Binding-site contacts:
Ligand atom CB contacts residue THR24 of chain 1.A at 3.5 Å.
Ligand atom O contacts residue SER47 of chain 1.A at 2.9 Å (h-bond).
Ligand atom N contacts residue THR24 of chain 1.A at 2.8 Å (h-bond).
Ligand atom N contacts residue ASP23 of chain 1.A at 3.1 Å (salt-bridge).
Ligand atom O contacts residue THR43 of chain 1.B at 3.7 Å.
Ligand atom CE2 contacts residue GLN41 of chain 1.B at 4.0 Å.
Ligand atom CE2 contacts residue ALA40 of chain 1.B at 4.0 Å (hydrophobic).
Ligand atom OXT contacts residue HIS45 of chain 1.B at 3.7 Å.
Ligand atom CA contacts residue THR24 of chain 1.A at 3.2 Å.
Ligand atom CD1 contacts residue THR43 of chain 1.B at 3.8 Å.
Ligand atom O contacts residue ARG20 of chain 1.A at 3.4 Å.
Ligand atom CA contacts residue THR19 of chain 1.A at 3.7 Å.
Ligand atom OXT contacts residue GLY21 of chain 1.A at 4.0 Å.
Ligand atom CB contacts residue THR19 of chain 1.A at 3.7 Å.
Ligand atom CH2 contacts residue GLY17 of chain 1.B at 3.5 Å.
Ligand atom O contacts residue THR19 of chain 1.A at 4.0 Å.
Ligand atom CA contacts residue SER47 of chain 1.A at 4.0 Å.
Ligand atom CZ3 contacts residue GLY17 of chain 1.B at 3.6 Å.
Ligand atom CZ2 contacts residue THR46 of chain 1.B at 4.0 Å.
Ligand atom NE1 contacts residue ALA40 of chain 1.B at 3.8 Å.
Ligand atom CG contacts residue SER47 of chain 1.A at 3.8 Å.
Ligand atom CZ2 contacts residue ALA40 of chain 1.B at 3.9 Å (hydrophobic).
Ligand atom N contacts residue ARG20 of chain 1.A at 4.0 Å.
Ligand atom CD1 contacts residue GLN41 of chain 1.B at 3.6 Å.
Ligand atom C contacts residue SER47 of chain 1.A at 3.5 Å.
Ligand atom N contacts residue GLY21 of chain 1.A at 2.8 Å (h-bond).
Ligand atom O contacts residue GLY21 of chain 1.A at 3.0 Å (h-bond).
Ligand atom C contacts residue THR46 of chain 1.B at 3.9 Å.
Ligand atom N contacts residue THR19 of chain 1.A at 2.8 Å (h-bond).
Ligand atom CZ3 contacts residue HIS28 of chain 1.B at 4.0 Å.
Ligand atom CZ2 contacts residue ILE49 of chain 1.B at 3.9 Å (hydrophobic).
Ligand atom OXT contacts residue THR46 of chain 1.B at 2.9 Å (h-bond).
Ligand atom CB contacts residue SER47 of chain 1.A at 3.4 Å.
Ligand atom OXT contacts residue THR43 of chain 1.B at 2.6 Å (h-bond).
Ligand atom CA contacts residue GLY21 of chain 1.A at 3.6 Å.
Ligand atom NE1 contacts residue GLN41 of chain 1.B at 2.9 Å (h-bond).
Ligand atom CD1 contacts residue SER47 of chain 1.A at 3.5 Å.
Ligand atom CE3 contacts residue HIS27 of chain 1.B at 3.8 Å.
Ligand atom C contacts residue THR43 of chain 1.B at 3.5 Å.
Ligand atom C contacts residue GLY21 of chain 1.A at 3.5 Å.

Sequence of chain 1.B:
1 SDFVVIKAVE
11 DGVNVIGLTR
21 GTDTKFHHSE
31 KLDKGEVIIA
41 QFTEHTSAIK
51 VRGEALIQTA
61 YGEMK

Sequence of chain 1.A:
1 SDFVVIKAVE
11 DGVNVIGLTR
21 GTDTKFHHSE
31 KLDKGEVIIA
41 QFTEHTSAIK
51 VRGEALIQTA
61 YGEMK

This protein binds this small molecule.
Small molecule (SMILES): N[C@@H](Cc1c[nH]c2ccccc12)C(=O)O